Binding-site contacts:
Ligand atom C3 contacts residue VAL35 of chain 1.D at 4.2 Å (hydrophobic).
Ligand atom C7 contacts residue ASP7 of chain 1.D at 4.4 Å.
Ligand atom C3 contacts residue ASN38 of chain 1.D at 3.7 Å.
Ligand atom N2 contacts residue ASN11 of chain 1.D at 3.0 Å (h-bond).
Ligand atom C5 contacts residue ASN11 of chain 1.D at 3.7 Å.
Ligand atom C7 contacts residue PHE6 of chain 1.D at 4.4 Å (hydrophobic).
Ligand atom O3 contacts residue VAL35 of chain 1.D at 2.9 Å.
Ligand atom C4 contacts residue ASN38 of chain 1.D at 3.6 Å.
Ligand atom O7 contacts residue ASP7 of chain 1.D at 4.1 Å.
Ligand atom C4 contacts residue ASN11 of chain 1.D at 4.2 Å.
Ligand atom O7 contacts residue VAL35 of chain 1.D at 3.6 Å.
Ligand atom O6 contacts residue ASN11 of chain 1.D at 4.5 Å.
Ligand atom C2 contacts residue ASN11 of chain 1.D at 2.5 Å.
Ligand atom O4 contacts residue ASN38 of chain 1.D at 2.6 Å (h-bond).
Ligand atom C8 contacts residue ASP7 of chain 1.D at 4.3 Å.
Ligand atom C5 contacts residue ASN38 of chain 1.D at 4.4 Å.
Ligand atom O3 contacts residue ASN38 of chain 1.D at 3.1 Å (h-bond).
Ligand atom C8 contacts residue LEU36 of chain 1.D at 3.9 Å (hydrophobic).
Ligand atom C1 contacts residue ASN11 of chain 1.D at 1.4 Å.
Ligand atom C3 contacts residue ASN11 of chain 1.D at 3.8 Å.
Ligand atom C7 contacts residue VAL35 of chain 1.D at 4.0 Å (hydrophobic).
Ligand atom C8 contacts residue PHE6 of chain 1.D at 3.5 Å (hydrophobic).
Ligand atom C8 contacts residue PHE10 of chain 1.D at 3.6 Å (hydrophobic).
Ligand atom C8 contacts residue VAL35 of chain 1.D at 3.7 Å (hydrophobic).
Ligand atom C7 contacts residue ASN11 of chain 1.D at 3.9 Å.
Ligand atom N2 contacts residue PHE10 of chain 1.D at 4.5 Å.
Ligand atom O7 contacts residue ASN11 of chain 1.D at 4.3 Å.
Ligand atom O5 contacts residue ASN11 of chain 1.D at 2.4 Å (h-bond).

Sequence of chain 1.D:
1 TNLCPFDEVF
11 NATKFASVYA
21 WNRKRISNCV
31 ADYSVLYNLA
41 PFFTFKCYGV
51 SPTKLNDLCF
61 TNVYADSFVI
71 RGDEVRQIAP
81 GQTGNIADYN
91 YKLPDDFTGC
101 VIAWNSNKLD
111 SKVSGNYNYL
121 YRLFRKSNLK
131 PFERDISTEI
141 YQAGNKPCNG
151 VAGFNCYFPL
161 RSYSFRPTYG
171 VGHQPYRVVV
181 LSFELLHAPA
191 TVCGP

This protein binds this small molecule.
Small molecule (SMILES): CC(=O)N[C@@H]1[C@@H](O)[C@H](O)[C@@H](CO)O[C@H]1O